Binding-site contacts:
Ligand atom O contacts residue ASN89 of chain 1.A at 4.2 Å.
Ligand atom C10 contacts residue HIS92 of chain 1.A at 3.2 Å.
Ligand atom C6 contacts residue PRO67 of chain 1.A at 4.0 Å (hydrophobic).
Ligand atom O6 contacts residue HIS92 of chain 1.A at 3.5 Å.
Ligand atom O3 contacts residue HIS92 of chain 1.A at 3.7 Å.
Ligand atom O1 contacts residue HIS92 of chain 1.A at 3.6 Å.
Ligand atom C5 contacts residue HIS92 of chain 1.A at 3.2 Å.
Ligand atom C14 contacts residue GLY93 of chain 1.A at 3.9 Å.
Ligand atom C14 contacts residue TYR97 of chain 1.A at 4.1 Å (hydrophobic).
Ligand atom C9 contacts residue HIS92 of chain 1.A at 3.5 Å.
Ligand atom O4 contacts residue HIS92 of chain 1.A at 3.9 Å.
Ligand atom C7 contacts residue PRO67 of chain 1.A at 3.8 Å (hydrophobic).
Ligand atom C8 contacts residue HIS92 of chain 1.A at 3.8 Å.
Ligand atom C12 contacts residue GLY93 of chain 1.A at 3.6 Å.
Ligand atom O contacts residue HIS92 of chain 1.A at 3.8 Å.
Ligand atom C11 contacts residue HIS92 of chain 1.A at 4.2 Å.
Ligand atom O1 contacts residue ASN89 of chain 1.A at 3.4 Å (h-bond).
Ligand atom O1 contacts residue ALA282 of chain 1.A at 3.7 Å.
Ligand atom C5 contacts residue ALA282 of chain 1.A at 4.2 Å (hydrophobic).
Ligand atom C4 contacts residue HIS92 of chain 1.A at 3.5 Å.
Ligand atom O1 contacts residue THR64 of chain 1.A at 4.0 Å.
Ligand atom O3 contacts residue ASN89 of chain 1.A at 4.0 Å.
Ligand atom O5 contacts residue LYS283 of chain 1.A at 2.3 Å (salt-bridge).
Ligand atom C7 contacts residue TYR97 of chain 1.A at 3.9 Å (hydrophobic).
Ligand atom O2 contacts residue HIS92 of chain 1.A at 4.2 Å.
Ligand atom C7 contacts residue HIS92 of chain 1.A at 3.6 Å.
Ligand atom C7 contacts residue GLY93 of chain 1.A at 4.0 Å.
Ligand atom C3 contacts residue HIS92 of chain 1.A at 3.2 Å.
Ligand atom C6 contacts residue HIS92 of chain 1.A at 3.6 Å.
Ligand atom C12 contacts residue TYR97 of chain 1.A at 3.3 Å (hydrophobic).
Ligand atom C11 contacts residue PRO67 of chain 1.A at 4.0 Å (hydrophobic).
Ligand atom C5 contacts residue ASN89 of chain 1.A at 4.0 Å.
Ligand atom S1 contacts residue HIS92 of chain 1.A at 3.9 Å.
Ligand atom S1 contacts residue LYS283 of chain 1.A at 3.7 Å.
Ligand atom C13 contacts residue HIS92 of chain 1.A at 3.3 Å.
Ligand atom C14 contacts residue PRO67 of chain 1.A at 4.2 Å (hydrophobic).
Ligand atom C1 contacts residue HIS92 of chain 1.A at 3.4 Å.
Ligand atom C12 contacts residue PRO67 of chain 1.A at 4.1 Å (hydrophobic).
Ligand atom C3 contacts residue PRO67 of chain 1.A at 3.7 Å (hydrophobic).
Ligand atom C2 contacts residue HIS92 of chain 1.A at 3.3 Å.

Sequence of chain 1.A:
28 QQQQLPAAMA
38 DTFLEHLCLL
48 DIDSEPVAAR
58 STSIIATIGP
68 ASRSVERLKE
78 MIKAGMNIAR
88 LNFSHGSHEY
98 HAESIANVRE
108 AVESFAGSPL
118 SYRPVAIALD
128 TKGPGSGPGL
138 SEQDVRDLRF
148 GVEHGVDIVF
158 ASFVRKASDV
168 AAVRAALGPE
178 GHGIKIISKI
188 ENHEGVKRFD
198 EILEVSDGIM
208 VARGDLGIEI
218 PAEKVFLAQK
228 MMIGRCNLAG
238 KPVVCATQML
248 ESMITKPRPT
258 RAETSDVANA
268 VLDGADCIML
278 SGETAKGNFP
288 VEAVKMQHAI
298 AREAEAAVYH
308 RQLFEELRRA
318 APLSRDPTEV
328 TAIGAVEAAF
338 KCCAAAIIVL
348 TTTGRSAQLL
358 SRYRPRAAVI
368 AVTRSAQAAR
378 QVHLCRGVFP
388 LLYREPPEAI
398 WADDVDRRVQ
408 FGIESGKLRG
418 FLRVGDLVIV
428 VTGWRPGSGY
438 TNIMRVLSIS

A small-molecule ligand and the protein it binds are described below.
Small molecule (SMILES): O=C1c2ccccc2C(=O)c2c1cc(S(=O)(=O)O)c(O)c2O